Sequence of chain 47.J:
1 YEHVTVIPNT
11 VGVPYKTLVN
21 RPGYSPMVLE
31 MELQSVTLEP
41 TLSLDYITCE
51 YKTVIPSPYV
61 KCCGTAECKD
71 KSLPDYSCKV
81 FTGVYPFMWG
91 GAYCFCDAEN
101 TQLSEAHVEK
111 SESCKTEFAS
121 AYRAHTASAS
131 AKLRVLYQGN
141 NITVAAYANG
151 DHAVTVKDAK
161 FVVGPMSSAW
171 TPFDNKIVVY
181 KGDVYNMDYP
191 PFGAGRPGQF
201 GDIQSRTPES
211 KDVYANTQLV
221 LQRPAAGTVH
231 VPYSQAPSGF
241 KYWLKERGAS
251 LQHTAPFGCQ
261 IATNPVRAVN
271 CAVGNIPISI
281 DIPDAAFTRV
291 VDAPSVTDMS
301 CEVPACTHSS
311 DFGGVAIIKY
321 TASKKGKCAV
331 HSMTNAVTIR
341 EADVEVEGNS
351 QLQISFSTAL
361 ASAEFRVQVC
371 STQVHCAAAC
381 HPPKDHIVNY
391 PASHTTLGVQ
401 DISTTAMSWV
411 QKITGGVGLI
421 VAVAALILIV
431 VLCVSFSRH

Binding-site contacts:
Ligand atom O7 contacts residue ASN259 of chain 47.K at 3.0 Å (h-bond).
Ligand atom C2 contacts residue ASN259 of chain 47.K at 2.5 Å.
Ligand atom C3 contacts residue LYS181 of chain 47.J at 4.4 Å.
Ligand atom C3 contacts residue ASN259 of chain 47.K at 3.8 Å.
Ligand atom O5 contacts residue LYS181 of chain 47.J at 4.4 Å.
Ligand atom C8 contacts residue ASN259 of chain 47.K at 4.4 Å.
Ligand atom C1 contacts residue THR116 of chain 47.J at 4.0 Å.
Ligand atom C1 contacts residue ASN259 of chain 47.K at 1.4 Å.
Ligand atom C3 contacts residue THR116 of chain 47.J at 4.0 Å.
Ligand atom C4 contacts residue LYS181 of chain 47.J at 4.2 Å.
Ligand atom O4 contacts residue LYS181 of chain 47.J at 4.0 Å.
Ligand atom N2 contacts residue THR116 of chain 47.J at 3.0 Å (h-bond).
Ligand atom C5 contacts residue ASN259 of chain 47.K at 3.7 Å.
Ligand atom C7 contacts residue ASN259 of chain 47.K at 3.2 Å.
Ligand atom O6 contacts residue LYS181 of chain 47.J at 4.3 Å.
Ligand atom C6 contacts residue LYS181 of chain 47.J at 4.2 Å.
Ligand atom O5 contacts residue ASN259 of chain 47.K at 2.4 Å (h-bond).
Ligand atom C4 contacts residue ASN259 of chain 47.K at 4.2 Å.
Ligand atom C2 contacts residue THR116 of chain 47.J at 3.8 Å.
Ligand atom O3 contacts residue THR116 of chain 47.J at 4.4 Å.
Ligand atom N2 contacts residue ASN259 of chain 47.K at 2.9 Å (h-bond).
Ligand atom C5 contacts residue LYS181 of chain 47.J at 3.5 Å.
Ligand atom C8 contacts residue THR116 of chain 47.J at 3.8 Å.
Ligand atom C7 contacts residue THR116 of chain 47.J at 3.8 Å.

Sequence of chain 47.K:
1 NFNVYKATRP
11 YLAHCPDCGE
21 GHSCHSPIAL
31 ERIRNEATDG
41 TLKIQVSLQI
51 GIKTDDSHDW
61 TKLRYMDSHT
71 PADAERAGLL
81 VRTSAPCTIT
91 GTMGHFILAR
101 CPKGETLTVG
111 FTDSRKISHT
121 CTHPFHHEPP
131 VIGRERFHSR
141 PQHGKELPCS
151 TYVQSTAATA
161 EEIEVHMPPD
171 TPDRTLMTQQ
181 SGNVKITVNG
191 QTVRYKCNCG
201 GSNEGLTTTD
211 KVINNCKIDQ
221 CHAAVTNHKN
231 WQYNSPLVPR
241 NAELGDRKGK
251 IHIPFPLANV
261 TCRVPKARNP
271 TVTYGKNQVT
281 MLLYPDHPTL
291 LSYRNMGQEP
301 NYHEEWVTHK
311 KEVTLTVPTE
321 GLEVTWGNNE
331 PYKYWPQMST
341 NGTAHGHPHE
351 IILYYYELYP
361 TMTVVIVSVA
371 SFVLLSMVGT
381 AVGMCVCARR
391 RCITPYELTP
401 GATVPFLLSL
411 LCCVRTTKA

This small molecule binds to this protein.
Small molecule (SMILES): CC(=O)N[C@@H]1[C@@H](O)[C@H](O)[C@@H](CO)O[C@H]1O